Sequence of chain 1.A:
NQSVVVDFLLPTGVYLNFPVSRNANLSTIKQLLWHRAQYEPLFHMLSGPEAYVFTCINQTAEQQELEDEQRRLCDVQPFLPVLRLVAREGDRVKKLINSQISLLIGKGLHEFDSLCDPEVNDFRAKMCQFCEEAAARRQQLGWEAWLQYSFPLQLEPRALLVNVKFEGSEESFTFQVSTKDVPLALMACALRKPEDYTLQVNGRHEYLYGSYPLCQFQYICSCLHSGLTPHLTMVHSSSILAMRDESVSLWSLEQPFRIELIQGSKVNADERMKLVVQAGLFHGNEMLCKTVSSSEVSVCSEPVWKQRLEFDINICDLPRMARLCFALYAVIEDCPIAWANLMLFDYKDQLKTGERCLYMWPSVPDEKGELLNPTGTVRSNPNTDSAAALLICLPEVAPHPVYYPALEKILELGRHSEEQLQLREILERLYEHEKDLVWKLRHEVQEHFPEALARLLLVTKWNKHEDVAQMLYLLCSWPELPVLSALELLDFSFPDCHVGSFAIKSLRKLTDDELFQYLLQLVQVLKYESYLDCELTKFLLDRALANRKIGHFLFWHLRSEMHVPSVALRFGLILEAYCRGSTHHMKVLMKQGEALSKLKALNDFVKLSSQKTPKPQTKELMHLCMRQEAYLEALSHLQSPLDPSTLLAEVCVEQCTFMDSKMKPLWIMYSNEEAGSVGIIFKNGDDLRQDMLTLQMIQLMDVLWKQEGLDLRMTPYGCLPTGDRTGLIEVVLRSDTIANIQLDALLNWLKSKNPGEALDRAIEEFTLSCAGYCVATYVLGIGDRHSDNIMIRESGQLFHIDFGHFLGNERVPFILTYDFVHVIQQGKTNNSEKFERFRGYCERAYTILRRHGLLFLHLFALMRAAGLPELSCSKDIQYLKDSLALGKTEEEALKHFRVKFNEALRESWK

A protein and the small-molecule ligand that binds it are described below.
Small molecule (SMILES): C[C@@H]1C[C@H]1C(=O)N1CCN(c2cnc(C#N)c(-c3cnn(C)c3)n2)C[C@H]1C

Binding-site contacts:
Ligand atom N27 contacts residue VAL827 of chain 1.A at 3.9 Å.
Ligand atom C25 contacts residue ILE777 of chain 1.A at 4.0 Å (hydrophobic).
Ligand atom C2 contacts residue ILE777 of chain 1.A at 4.0 Å (hydrophobic).
Ligand atom C8 contacts residue ASP832 of chain 1.A at 3.9 Å.
Ligand atom C22 contacts residue TRP760 of chain 1.A at 4.0 Å (hydrophobic).
Ligand atom C1 contacts residue MET900 of chain 1.A at 3.7 Å (hydrophobic).
Ligand atom C12 contacts residue ASN836 of chain 1.A at 3.7 Å.
Ligand atom C30 contacts residue PHE908 of chain 1.A at 3.7 Å (hydrophobic).
Ligand atom C21 contacts residue THR750 of chain 1.A at 3.9 Å.
Ligand atom N6 contacts residue MET900 of chain 1.A at 3.4 Å.
Ligand atom C29 contacts residue MET900 of chain 1.A at 3.8 Å (hydrophobic).
Ligand atom C13 contacts residue ASP832 of chain 1.A at 4.0 Å.
Ligand atom C21 contacts residue TRP760 of chain 1.A at 3.8 Å (hydrophobic).
Ligand atom C26 contacts residue MET900 of chain 1.A at 3.8 Å (hydrophobic).
Ligand atom C29 contacts residue ILE910 of chain 1.A at 3.7 Å (hydrophobic).
Ligand atom C16 contacts residue MET752 of chain 1.A at 4.0 Å (hydrophobic).
Ligand atom N24 contacts residue ILE825 of chain 1.A at 3.7 Å.
Ligand atom C30 contacts residue GLU826 of chain 1.A at 3.4 Å.
Ligand atom C1 contacts residue ILE777 of chain 1.A at 4.1 Å (hydrophobic).
Ligand atom N27 contacts residue VAL828 of chain 1.A at 3.1 Å (h-bond).
Ligand atom C5 contacts residue MET900 of chain 1.A at 4.1 Å (hydrophobic).
Ligand atom C4 contacts residue MET752 of chain 1.A at 3.5 Å (hydrophobic).
Ligand atom C12 contacts residue ASP832 of chain 1.A at 3.7 Å.
Ligand atom N27 contacts residue GLU826 of chain 1.A at 4.0 Å.
Ligand atom C5 contacts residue MET752 of chain 1.A at 3.9 Å (hydrophobic).
Ligand atom C18 contacts residue THR750 of chain 1.A at 3.8 Å.
Ligand atom C23 contacts residue ILE910 of chain 1.A at 3.8 Å (hydrophobic).
Ligand atom C30 contacts residue TYR813 of chain 1.A at 3.4 Å (hydrophobic).
Ligand atom C30 contacts residue VAL828 of chain 1.A at 3.5 Å (hydrophobic).
Ligand atom N28 contacts residue PHE908 of chain 1.A at 4.0 Å.
Ligand atom N3 contacts residue ILE910 of chain 1.A at 3.7 Å.
Ligand atom N3 contacts residue MET752 of chain 1.A at 3.6 Å.
Ligand atom C23 contacts residue ILE777 of chain 1.A at 3.9 Å (hydrophobic).
Ligand atom C16 contacts residue TRP760 of chain 1.A at 4.1 Å (hydrophobic).
Ligand atom C25 contacts residue MET900 of chain 1.A at 3.6 Å (hydrophobic).
Ligand atom C2 contacts residue ILE910 of chain 1.A at 3.7 Å (hydrophobic).
Ligand atom N28 contacts residue VAL828 of chain 1.A at 4.0 Å.
Ligand atom C9 contacts residue TRP760 of chain 1.A at 3.8 Å (hydrophobic).
Ligand atom C26 contacts residue VAL828 of chain 1.A at 4.0 Å (hydrophobic).
Ligand atom N28 contacts residue GLU826 of chain 1.A at 3.8 Å.